Binding-site contacts:
Ligand atom O7 contacts residue ASN142 of chain 1.C at 4.4 Å.
Ligand atom C5 contacts residue ASN142 of chain 1.C at 3.6 Å.
Ligand atom O5 contacts residue TYR207 of chain 1.C at 4.5 Å.
Ligand atom O5 contacts residue ASN142 of chain 1.C at 2.3 Å (h-bond).
Ligand atom C2 contacts residue ASN142 of chain 1.C at 2.5 Å.
Ligand atom C8 contacts residue ILE209 of chain 1.C at 3.7 Å (hydrophobic).
Ligand atom N2 contacts residue ASN142 of chain 1.C at 3.0 Å (h-bond).
Ligand atom C5 contacts residue TYR207 of chain 1.C at 4.1 Å (hydrophobic).
Ligand atom O6 contacts residue TYR207 of chain 1.C at 3.7 Å.
Ligand atom C4 contacts residue ASN142 of chain 1.C at 4.2 Å.
Ligand atom C1 contacts residue TYR207 of chain 1.C at 4.4 Å (hydrophobic).
Ligand atom C1 contacts residue ASN142 of chain 1.C at 1.4 Å.
Ligand atom C7 contacts residue ASN142 of chain 1.C at 3.9 Å.
Ligand atom C3 contacts residue ASN142 of chain 1.C at 3.8 Å.
Ligand atom N2 contacts residue ILE209 of chain 1.C at 4.3 Å.

The small molecule below binds the protein below.
Small molecule (SMILES): CC(=O)N[C@H]1[C@H](O[C@H]2[C@H](O)[C@@H](NC(C)=O)CO[C@@H]2CO)O[C@H](CO)[C@@H](O)[C@@H]1O

Sequence of chain 1.C:
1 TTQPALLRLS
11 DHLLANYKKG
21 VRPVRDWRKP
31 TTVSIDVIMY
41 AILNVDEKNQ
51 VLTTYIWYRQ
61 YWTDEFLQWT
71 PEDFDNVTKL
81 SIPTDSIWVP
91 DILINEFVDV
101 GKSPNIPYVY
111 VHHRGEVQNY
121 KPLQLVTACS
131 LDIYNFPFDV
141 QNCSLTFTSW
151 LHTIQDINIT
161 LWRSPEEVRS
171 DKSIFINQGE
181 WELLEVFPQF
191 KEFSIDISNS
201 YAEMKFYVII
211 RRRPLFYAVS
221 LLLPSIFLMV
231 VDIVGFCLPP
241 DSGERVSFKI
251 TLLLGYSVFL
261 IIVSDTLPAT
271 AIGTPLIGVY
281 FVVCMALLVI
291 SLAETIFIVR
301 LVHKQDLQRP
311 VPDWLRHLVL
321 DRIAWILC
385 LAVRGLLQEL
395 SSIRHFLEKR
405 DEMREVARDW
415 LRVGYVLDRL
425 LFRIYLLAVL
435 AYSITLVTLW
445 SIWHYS